Sequence of chain 1.B:
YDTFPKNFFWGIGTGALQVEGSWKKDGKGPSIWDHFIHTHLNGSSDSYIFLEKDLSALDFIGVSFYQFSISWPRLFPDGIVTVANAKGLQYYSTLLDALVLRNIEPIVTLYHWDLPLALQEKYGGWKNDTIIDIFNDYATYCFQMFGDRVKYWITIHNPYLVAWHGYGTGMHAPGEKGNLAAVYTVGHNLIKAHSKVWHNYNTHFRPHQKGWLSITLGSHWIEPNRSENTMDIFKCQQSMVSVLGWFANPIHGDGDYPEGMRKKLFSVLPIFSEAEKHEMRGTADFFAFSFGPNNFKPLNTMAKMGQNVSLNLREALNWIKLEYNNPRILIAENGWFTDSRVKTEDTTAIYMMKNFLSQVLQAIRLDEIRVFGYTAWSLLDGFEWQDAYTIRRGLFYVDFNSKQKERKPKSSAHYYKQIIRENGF

A protein and the small-molecule ligand that binds it are described below.
Small molecule (SMILES): CC(=O)N[C@@H]1[C@@H](O)[C@H](O)[C@@H](CO)O[C@H]1O

Binding-site contacts:
Ligand atom C7 contacts residue ASN257 of chain 1.B at 4.2 Å.
Ligand atom C7 contacts residue ASN340 of chain 1.B at 3.7 Å.
Ligand atom N2 contacts residue ASN340 of chain 1.B at 3.3 Å (h-bond).
Ligand atom O7 contacts residue ASN257 of chain 1.B at 3.6 Å (h-bond).
Ligand atom C1 contacts residue ASN340 of chain 1.B at 1.4 Å.
Ligand atom C3 contacts residue ASN340 of chain 1.B at 4.0 Å.
Ligand atom C5 contacts residue ASN340 of chain 1.B at 3.5 Å.
Ligand atom O7 contacts residue ASN340 of chain 1.B at 3.7 Å.
Ligand atom C8 contacts residue ASN257 of chain 1.B at 4.0 Å.
Ligand atom C2 contacts residue ASN340 of chain 1.B at 2.8 Å.
Ligand atom O5 contacts residue ASN340 of chain 1.B at 2.2 Å (h-bond).
Ligand atom C4 contacts residue ASN340 of chain 1.B at 4.2 Å.